A small-molecule ligand and the protein it binds are described below.
Small molecule (SMILES): OC[C@H]1O[C@@H](O)[C@H](O)[C@@H](O)[C@H]1O

Sequence of chain 1.NA:
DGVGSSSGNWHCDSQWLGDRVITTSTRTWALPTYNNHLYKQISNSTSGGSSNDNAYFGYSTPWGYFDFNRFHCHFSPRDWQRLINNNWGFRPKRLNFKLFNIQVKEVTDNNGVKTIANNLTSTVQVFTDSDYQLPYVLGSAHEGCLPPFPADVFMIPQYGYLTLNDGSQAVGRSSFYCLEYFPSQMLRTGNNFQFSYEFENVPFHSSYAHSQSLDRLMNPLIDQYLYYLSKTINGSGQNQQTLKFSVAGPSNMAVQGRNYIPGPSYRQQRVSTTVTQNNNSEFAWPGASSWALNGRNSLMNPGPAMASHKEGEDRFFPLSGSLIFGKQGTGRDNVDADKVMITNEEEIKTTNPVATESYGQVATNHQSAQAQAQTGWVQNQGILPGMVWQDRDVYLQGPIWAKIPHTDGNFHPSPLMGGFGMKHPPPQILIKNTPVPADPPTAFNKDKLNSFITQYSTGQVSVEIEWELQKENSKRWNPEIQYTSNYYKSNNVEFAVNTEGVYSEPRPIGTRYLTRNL

Sequence of chain 1.O:
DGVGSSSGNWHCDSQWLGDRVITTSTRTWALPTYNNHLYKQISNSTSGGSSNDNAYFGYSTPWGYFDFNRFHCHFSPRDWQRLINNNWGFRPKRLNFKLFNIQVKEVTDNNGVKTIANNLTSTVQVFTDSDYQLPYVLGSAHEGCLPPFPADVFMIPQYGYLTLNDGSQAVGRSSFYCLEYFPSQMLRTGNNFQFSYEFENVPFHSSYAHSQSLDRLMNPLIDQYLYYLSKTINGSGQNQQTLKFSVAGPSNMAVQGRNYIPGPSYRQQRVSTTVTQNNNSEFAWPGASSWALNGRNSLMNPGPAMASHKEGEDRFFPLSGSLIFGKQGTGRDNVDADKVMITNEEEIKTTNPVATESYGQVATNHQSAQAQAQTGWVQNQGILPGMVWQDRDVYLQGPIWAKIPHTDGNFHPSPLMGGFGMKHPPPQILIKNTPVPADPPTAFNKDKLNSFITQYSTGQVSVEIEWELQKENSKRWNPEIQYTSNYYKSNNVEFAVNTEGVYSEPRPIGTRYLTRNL

Binding-site contacts:
Ligand atom O1 contacts residue TRP285 of chain 1.O at 3.1 Å.
Ligand atom C4 contacts residue TRP285 of chain 1.O at 4.0 Å (hydrophobic).
Ligand atom C1 contacts residue TRP285 of chain 1.O at 3.5 Å (hydrophobic).
Ligand atom O2 contacts residue TRP285 of chain 1.O at 4.3 Å.
Ligand atom O6 contacts residue TRP285 of chain 1.O at 3.2 Å (h-bond).
Ligand atom O4 contacts residue TRP285 of chain 1.O at 3.2 Å.
Ligand atom C2 contacts residue ASN252 of chain 1.NA at 4.4 Å.
Ligand atom O2 contacts residue VAL255 of chain 1.NA at 3.9 Å.
Ligand atom C6 contacts residue TRP285 of chain 1.O at 3.4 Å (hydrophobic).
Ligand atom C5 contacts residue TRP285 of chain 1.O at 3.7 Å (hydrophobic).
Ligand atom O3 contacts residue TRP285 of chain 1.O at 3.9 Å.
Ligand atom O1 contacts residue ALA254 of chain 1.NA at 4.3 Å.
Ligand atom O5 contacts residue TRP285 of chain 1.O at 3.1 Å (h-bond).
Ligand atom O2 contacts residue ASN252 of chain 1.NA at 3.1 Å (h-bond).
Ligand atom O1 contacts residue ASN252 of chain 1.NA at 4.2 Å.
Ligand atom C2 contacts residue TRP285 of chain 1.O at 3.5 Å (hydrophobic).
Ligand atom O1 contacts residue VAL255 of chain 1.NA at 4.0 Å.
Ligand atom C3 contacts residue TRP285 of chain 1.O at 4.0 Å (hydrophobic).